Binding-site contacts:
Ligand atom C1 contacts residue TRP92 of chain 1.A at 4.5 Å (hydrophobic).
Ligand atom C7 contacts residue GLY95 of chain 1.A at 4.0 Å.
Ligand atom O6 contacts residue TRP92 of chain 1.A at 4.3 Å.
Ligand atom C2 contacts residue ASN94 of chain 1.A at 2.5 Å.
Ligand atom O6 contacts residue EDO1 of chain 1.H at 3.7 Å.
Ligand atom O6 contacts residue EDO1 of chain 1.G at 2.8 Å (h-bond).
Ligand atom C4 contacts residue EDO1 of chain 1.G at 4.0 Å.
Ligand atom O7 contacts residue GLY95 of chain 1.A at 3.4 Å.
Ligand atom O5 contacts residue EDO1 of chain 1.G at 3.2 Å (h-bond).
Ligand atom N2 contacts residue ASN94 of chain 1.A at 3.0 Å (h-bond).
Ligand atom O5 contacts residue TRP92 of chain 1.A at 3.9 Å.
Ligand atom C2 contacts residue EDO1 of chain 1.G at 4.1 Å.
Ligand atom C8 contacts residue ASN94 of chain 1.A at 3.1 Å.
Ligand atom C3 contacts residue ASN94 of chain 1.A at 3.9 Å.
Ligand atom C1 contacts residue EDO1 of chain 1.G at 4.0 Å.
Ligand atom C1 contacts residue ASN94 of chain 1.A at 1.4 Å.
Ligand atom C4 contacts residue ASN94 of chain 1.A at 4.3 Å.
Ligand atom C7 contacts residue ASN94 of chain 1.A at 3.0 Å.
Ligand atom O5 contacts residue ASN94 of chain 1.A at 2.4 Å (h-bond).
Ligand atom C5 contacts residue EDO1 of chain 1.G at 3.9 Å.
Ligand atom O7 contacts residue ASN94 of chain 1.A at 3.3 Å (h-bond).
Ligand atom C6 contacts residue EDO1 of chain 1.G at 3.9 Å.
Ligand atom C8 contacts residue GLY95 of chain 1.A at 4.0 Å.
Ligand atom C5 contacts residue ASN94 of chain 1.A at 3.6 Å.

This small molecule binds to this protein.
Small molecule (SMILES): CC(=O)N[C@@H]1[C@@H](O)[C@H](O)[C@@H](CO)O[C@H]1O

Sequence of chain 1.A:
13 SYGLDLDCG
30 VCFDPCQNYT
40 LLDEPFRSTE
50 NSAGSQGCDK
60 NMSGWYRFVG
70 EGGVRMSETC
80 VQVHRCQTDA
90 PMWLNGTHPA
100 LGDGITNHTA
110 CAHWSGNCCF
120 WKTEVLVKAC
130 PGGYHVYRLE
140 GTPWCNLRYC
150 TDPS